The small molecule below binds the protein below.
Small molecule (SMILES): CC1(C)c2[nH]c3ccccc3c2C[C@@]23CN4CCC[C@]4(C[C@H]12)C(=O)N3

Binding-site contacts:
Ligand atom C4 contacts residue PHE170 of chain 1.A at 3.7 Å (hydrophobic).
Ligand atom C20 contacts residue NAP1 of chain 1.E at 3.8 Å.
Ligand atom C16 contacts residue NAP1 of chain 1.E at 3.8 Å.
Ligand atom C22 contacts residue TYR280 of chain 1.A at 3.5 Å (hydrophobic).
Ligand atom C21 contacts residue GLN118 of chain 1.A at 3.4 Å.
Ligand atom C22 contacts residue ALA158 of chain 1.A at 3.7 Å (hydrophobic).
Ligand atom C4 contacts residue PHE174 of chain 1.A at 3.7 Å (hydrophobic).
Ligand atom C18 contacts residue TYR280 of chain 1.A at 3.5 Å (hydrophobic).
Ligand atom O25 contacts residue LEU134 of chain 1.A at 3.7 Å.
Ligand atom C5 contacts residue PRO342 of chain 1.A at 3.8 Å (hydrophobic).
Ligand atom C6 contacts residue PHE174 of chain 1.A at 3.8 Å (hydrophobic).
Ligand atom C15 contacts residue NAP1 of chain 1.E at 4.0 Å.
Ligand atom N3 contacts residue NAP1 of chain 1.E at 3.3 Å.
Ligand atom C9 contacts residue PHE174 of chain 1.A at 3.9 Å (hydrophobic).
Ligand atom C6 contacts residue PRO342 of chain 1.A at 3.7 Å (hydrophobic).
Ligand atom C14 contacts residue TYR269 of chain 1.A at 4.0 Å (hydrophobic).
Ligand atom C23 contacts residue SER159 of chain 1.A at 4.0 Å.
Ligand atom C23 contacts residue TRP160 of chain 1.A at 3.7 Å (hydrophobic).
Ligand atom C7 contacts residue PHE174 of chain 1.A at 4.0 Å (hydrophobic).
Ligand atom C20 contacts residue TRP160 of chain 1.A at 3.7 Å (hydrophobic).
Ligand atom C17 contacts residue SER273 of chain 1.A at 3.4 Å.
Ligand atom C9 contacts residue ASN164 of chain 1.A at 3.7 Å.
Ligand atom C21 contacts residue TYR280 of chain 1.A at 3.5 Å (hydrophobic).
Ligand atom C24 contacts residue NAP1 of chain 1.E at 3.6 Å.
Ligand atom N2 contacts residue NAP1 of chain 1.E at 3.5 Å.
Ligand atom C9 contacts residue PRO342 of chain 1.A at 3.9 Å (hydrophobic).
Ligand atom N1 contacts residue TYR269 of chain 1.A at 3.5 Å.
Ligand atom C16 contacts residue TRP160 of chain 1.A at 3.7 Å (hydrophobic).
Ligand atom N1 contacts residue SER273 of chain 1.A at 3.2 Å (h-bond).
Ligand atom C22 contacts residue GLN118 of chain 1.A at 3.9 Å.
Ligand atom C19 contacts residue TYR280 of chain 1.A at 4.0 Å (hydrophobic).
Ligand atom C5 contacts residue PHE174 of chain 1.A at 3.7 Å (hydrophobic).
Ligand atom C8 contacts residue PRO342 of chain 1.A at 3.9 Å (hydrophobic).
Ligand atom C4 contacts residue SER169 of chain 1.A at 3.4 Å.
Ligand atom C7 contacts residue TYR269 of chain 1.A at 3.9 Å (hydrophobic).
Ligand atom C6 contacts residue TYR269 of chain 1.A at 3.9 Å (hydrophobic).
Ligand atom C4 contacts residue PRO342 of chain 1.A at 3.9 Å (hydrophobic).
Ligand atom O25 contacts residue NAP1 of chain 1.E at 3.4 Å (h-bond).
Ligand atom C5 contacts residue SER169 of chain 1.A at 3.4 Å.
Ligand atom C7 contacts residue PRO342 of chain 1.A at 3.7 Å (hydrophobic).

Sequence of chain 1.A:
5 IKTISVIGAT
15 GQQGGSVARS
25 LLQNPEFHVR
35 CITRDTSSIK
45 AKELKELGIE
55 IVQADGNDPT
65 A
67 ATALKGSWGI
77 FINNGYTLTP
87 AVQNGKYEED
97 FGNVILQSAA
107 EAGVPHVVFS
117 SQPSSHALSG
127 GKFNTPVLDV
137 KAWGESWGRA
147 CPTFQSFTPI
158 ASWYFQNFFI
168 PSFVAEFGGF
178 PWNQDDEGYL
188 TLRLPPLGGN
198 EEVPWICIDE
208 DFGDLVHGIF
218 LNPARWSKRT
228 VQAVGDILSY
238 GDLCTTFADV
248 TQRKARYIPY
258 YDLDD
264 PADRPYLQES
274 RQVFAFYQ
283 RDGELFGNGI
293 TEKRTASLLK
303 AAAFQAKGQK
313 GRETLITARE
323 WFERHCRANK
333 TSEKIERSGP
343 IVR